Sequence of chain 1.A:
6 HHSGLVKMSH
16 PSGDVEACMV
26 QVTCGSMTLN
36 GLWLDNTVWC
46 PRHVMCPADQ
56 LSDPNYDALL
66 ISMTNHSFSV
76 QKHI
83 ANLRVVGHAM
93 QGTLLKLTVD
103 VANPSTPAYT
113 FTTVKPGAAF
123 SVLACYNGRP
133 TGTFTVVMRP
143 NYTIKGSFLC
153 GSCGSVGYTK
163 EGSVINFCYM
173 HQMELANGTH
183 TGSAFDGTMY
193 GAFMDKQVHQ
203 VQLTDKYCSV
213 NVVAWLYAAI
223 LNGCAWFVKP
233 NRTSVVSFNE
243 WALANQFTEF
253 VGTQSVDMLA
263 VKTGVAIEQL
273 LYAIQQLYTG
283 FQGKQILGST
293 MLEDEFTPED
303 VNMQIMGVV

Binding-site contacts:
Ligand atom O20 contacts residue AVY1 of chain 1.B at 1.4 Å.
Ligand atom N03 contacts residue GLN199 of chain 1.A at 3.0 Å (h-bond).
Ligand atom O01 contacts residue AVY1 of chain 1.B at 0.0 Å (h-bond).
Ligand atom C24 contacts residue AVY1 of chain 1.B at 0.0 Å.
Ligand atom N10 contacts residue AVY1 of chain 1.B at 0.1 Å (h-bond).
Ligand atom C28 contacts residue AVY1 of chain 1.B at 0.0 Å.
Ligand atom O20 contacts residue CYS155 of chain 1.A at 2.7 Å (h-bond).
Ligand atom O18 contacts residue AVY1 of chain 1.B at 0.0 Å (h-bond).
Ligand atom O01 contacts residue GLU176 of chain 1.A at 3.0 Å (salt-bridge).
Ligand atom C04 contacts residue AVY1 of chain 1.B at 0.0 Å.
Ligand atom O22 contacts residue AVY1 of chain 1.B at 0.0 Å (h-bond).
Ligand atom C29 contacts residue AVY1 of chain 1.B at 0.0 Å.
Ligand atom C11 contacts residue CYS155 of chain 1.A at 2.7 Å (hydrophobic).
Ligand atom C24 contacts residue GLU176 of chain 1.A at 3.0 Å.
Ligand atom C16 contacts residue AVY1 of chain 1.B at 0.0 Å.
Ligand atom C25 contacts residue AVY1 of chain 1.B at 0.0 Å.
Ligand atom C14 contacts residue AVY1 of chain 1.B at 0.0 Å.
Ligand atom N10 contacts residue GLN174 of chain 1.A at 2.9 Å (h-bond).
Ligand atom O18 contacts residue HIS173 of chain 1.A at 2.7 Å (h-bond).
Ligand atom C17 contacts residue AVY1 of chain 1.B at 0.0 Å.
Ligand atom N10 contacts residue CYS155 of chain 1.A at 3.0 Å (h-bond).
Ligand atom C30 contacts residue AVY1 of chain 1.B at 0.0 Å.
Ligand atom C23 contacts residue AVY1 of chain 1.B at 0.0 Å.
Ligand atom N15 contacts residue AVY1 of chain 1.B at 0.0 Å (h-bond).
Ligand atom C02 contacts residue AVY1 of chain 1.B at 0.0 Å.
Ligand atom C12 contacts residue AVY1 of chain 1.B at 0.0 Å.
Ligand atom C19 contacts residue AVY1 of chain 1.B at 0.1 Å.
Ligand atom O21 contacts residue AVY1 of chain 1.B at 0.2 Å (h-bond).
Ligand atom C09 contacts residue AVY1 of chain 1.B at 0.1 Å.
Ligand atom C11 contacts residue AVY1 of chain 1.B at 0.1 Å.
Ligand atom C27 contacts residue AVY1 of chain 1.B at 0.0 Å.
Ligand atom C05 contacts residue AVY1 of chain 1.B at 0.0 Å.
Ligand atom C19 contacts residue CYS155 of chain 1.A at 1.8 Å (hydrophobic).
Ligand atom C13 contacts residue AVY1 of chain 1.B at 0.0 Å.
Ligand atom C08 contacts residue AVY1 of chain 1.B at 0.0 Å.
Ligand atom N03 contacts residue AVY1 of chain 1.B at 0.0 Å (h-bond).
Ligand atom C07 contacts residue AVY1 of chain 1.B at 0.0 Å.
Ligand atom C06 contacts residue AVY1 of chain 1.B at 0.0 Å.
Ligand atom C26 contacts residue AVY1 of chain 1.B at 0.0 Å.
Ligand atom N15 contacts residue PHE150 of chain 1.A at 3.1 Å (h-bond).

The protein below binds the small molecule below.
Small molecule (SMILES): CC(C)C[C@H](NC(=O)OC1(Cc2ccccc2)CCN(C(=O)OC(C)(C)C)CC1)C(=O)N[C@@H](C[C@@H]1CCNC1=O)[C@@H](O)S(=O)(=O)O